Sequence of chain 1.A:
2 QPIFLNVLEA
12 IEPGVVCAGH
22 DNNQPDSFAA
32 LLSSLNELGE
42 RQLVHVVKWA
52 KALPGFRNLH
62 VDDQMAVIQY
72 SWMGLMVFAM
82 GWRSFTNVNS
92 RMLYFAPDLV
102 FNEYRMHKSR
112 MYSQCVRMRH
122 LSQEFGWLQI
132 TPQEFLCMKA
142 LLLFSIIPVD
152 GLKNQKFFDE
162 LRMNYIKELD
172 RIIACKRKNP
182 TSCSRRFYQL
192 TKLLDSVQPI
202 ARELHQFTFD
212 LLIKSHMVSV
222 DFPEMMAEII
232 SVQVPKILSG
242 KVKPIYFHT

This small molecule binds to this protein.
Small molecule (SMILES): C[C@]12CCC(=O)C[C@@H]1CC[C@@H]1[C@@H]2CC[C@]2(C)[C@@H](O)CC[C@@H]12

Binding-site contacts:
Ligand atom O3 contacts residue PHE96 of chain 1.A at 3.6 Å.
Ligand atom C1 contacts residue LEU39 of chain 1.A at 3.8 Å (hydrophobic).
Ligand atom C13 contacts residue ASN37 of chain 1.A at 3.6 Å.
Ligand atom O3 contacts residue MET81 of chain 1.A at 3.5 Å.
Ligand atom C16 contacts residue LEU33 of chain 1.A at 4.0 Å (hydrophobic).
Ligand atom C4 contacts residue PHE96 of chain 1.A at 3.8 Å (hydrophobic).
Ligand atom C17 contacts residue THR209 of chain 1.A at 3.7 Å.
Ligand atom C3 contacts residue MET77 of chain 1.A at 4.0 Å (hydrophobic).
Ligand atom C19 contacts residue MET77 of chain 1.A at 3.9 Å (hydrophobic).
Ligand atom O17 contacts residue THR209 of chain 1.A at 2.7 Å (h-bond).
Ligand atom C6 contacts residue VAL78 of chain 1.A at 3.9 Å (hydrophobic).
Ligand atom C2 contacts residue MET77 of chain 1.A at 4.0 Å (hydrophobic).
Ligand atom C18 contacts residue MET74 of chain 1.A at 3.7 Å (hydrophobic).
Ligand atom C5 contacts residue PHE96 of chain 1.A at 3.5 Å (hydrophobic).
Ligand atom O17 contacts residue ASN37 of chain 1.A at 2.9 Å (h-bond).
Ligand atom C1 contacts residue GLY40 of chain 1.A at 4.1 Å.
Ligand atom C12 contacts residue ASN37 of chain 1.A at 3.1 Å.
Ligand atom C3 contacts residue GLN43 of chain 1.A at 3.9 Å.
Ligand atom O17 contacts residue LEU212 of chain 1.A at 3.9 Å.
Ligand atom O17 contacts residue PHE223 of chain 1.A at 4.0 Å.
Ligand atom O3 contacts residue LEU39 of chain 1.A at 4.0 Å.
Ligand atom C15 contacts residue LEU205 of chain 1.A at 4.0 Å (hydrophobic).
Ligand atom C16 contacts residue THR209 of chain 1.A at 3.8 Å.
Ligand atom C12 contacts residue LEU36 of chain 1.A at 3.4 Å (hydrophobic).
Ligand atom C3 contacts residue PHE96 of chain 1.A at 3.8 Å (hydrophobic).
Ligand atom C2 contacts residue LEU39 of chain 1.A at 3.8 Å (hydrophobic).
Ligand atom C6 contacts residue PHE96 of chain 1.A at 3.9 Å (hydrophobic).
Ligand atom C17 contacts residue ASN37 of chain 1.A at 3.3 Å.
Ligand atom C11 contacts residue LEU36 of chain 1.A at 3.2 Å (hydrophobic).
Ligand atom C1 contacts residue LEU36 of chain 1.A at 4.1 Å (hydrophobic).
Ligand atom O3 contacts residue MET77 of chain 1.A at 4.0 Å.
Ligand atom C9 contacts residue LEU36 of chain 1.A at 4.1 Å (hydrophobic).
Ligand atom C3 contacts residue ARG84 of chain 1.A at 4.1 Å.
Ligand atom C18 contacts residue THR209 of chain 1.A at 3.2 Å.
Ligand atom O3 contacts residue ARG84 of chain 1.A at 2.9 Å (salt-bridge).
Ligand atom O3 contacts residue GLN43 of chain 1.A at 3.7 Å.
Ligand atom C17 contacts residue LEU33 of chain 1.A at 3.9 Å (hydrophobic).
Ligand atom C16 contacts residue PHE208 of chain 1.A at 3.8 Å (hydrophobic).
Ligand atom C2 contacts residue GLN43 of chain 1.A at 3.5 Å.
Ligand atom C4 contacts residue MET77 of chain 1.A at 3.9 Å (hydrophobic).